Sequence of chain 1.E:
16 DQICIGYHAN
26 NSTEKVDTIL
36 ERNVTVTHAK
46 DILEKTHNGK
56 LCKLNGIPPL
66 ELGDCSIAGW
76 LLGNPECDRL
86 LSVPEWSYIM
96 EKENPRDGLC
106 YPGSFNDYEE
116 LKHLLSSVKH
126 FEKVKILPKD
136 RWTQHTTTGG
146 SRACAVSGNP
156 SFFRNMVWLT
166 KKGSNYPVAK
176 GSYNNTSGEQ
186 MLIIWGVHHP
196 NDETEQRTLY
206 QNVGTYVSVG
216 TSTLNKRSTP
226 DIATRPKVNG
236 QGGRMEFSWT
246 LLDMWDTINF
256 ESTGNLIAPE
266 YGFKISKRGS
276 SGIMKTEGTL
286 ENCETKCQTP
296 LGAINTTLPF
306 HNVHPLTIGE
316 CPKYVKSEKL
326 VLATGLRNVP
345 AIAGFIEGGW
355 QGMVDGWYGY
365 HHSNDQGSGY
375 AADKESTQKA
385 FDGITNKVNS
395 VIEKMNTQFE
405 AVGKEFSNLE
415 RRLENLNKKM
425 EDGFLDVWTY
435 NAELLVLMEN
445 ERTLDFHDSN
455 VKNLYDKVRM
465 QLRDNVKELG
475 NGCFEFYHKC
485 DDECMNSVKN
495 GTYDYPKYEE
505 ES

This protein binds this small molecule.
Small molecule (SMILES): CC(=O)N[C@@H]1[C@@H](O)[C@H](O)[C@@H](CO)O[C@H]1O

Binding-site contacts:
Ligand atom C8 contacts residue ASN26 of chain 1.E at 4.3 Å.
Ligand atom C1 contacts residue ASN26 of chain 1.E at 1.5 Å.
Ligand atom O7 contacts residue ASN26 of chain 1.E at 3.2 Å (h-bond).
Ligand atom C5 contacts residue ASN26 of chain 1.E at 3.8 Å.
Ligand atom C7 contacts residue ASN26 of chain 1.E at 3.2 Å.
Ligand atom C2 contacts residue ASN26 of chain 1.E at 2.5 Å.
Ligand atom O5 contacts residue ASN26 of chain 1.E at 2.5 Å (h-bond).
Ligand atom C3 contacts residue ASN26 of chain 1.E at 3.9 Å.
Ligand atom C4 contacts residue ASN26 of chain 1.E at 4.4 Å.
Ligand atom N2 contacts residue ASN26 of chain 1.E at 2.9 Å (h-bond).